Binding-site contacts:
Ligand atom N contacts residue HIS66 of chain 1.B at 3.8 Å.
Ligand atom OXT contacts residue VAL35 of chain 1.B at 4.4 Å.
Ligand atom OXT contacts residue GLU179 of chain 1.B at 3.3 Å.
Ligand atom CG2 contacts residue HIS66 of chain 1.B at 3.9 Å.
Ligand atom OXT contacts residue ARG194 of chain 1.B at 4.2 Å.
Ligand atom CG2 contacts residue PRO141 of chain 1.B at 4.2 Å (hydrophobic).
Ligand atom C contacts residue ARG194 of chain 1.B at 3.7 Å.
Ligand atom O contacts residue SER180 of chain 1.B at 2.2 Å (h-bond).
Ligand atom CA contacts residue THR34 of chain 1.B at 4.1 Å.
Ligand atom CB contacts residue THR32 of chain 1.B at 4.1 Å.
Ligand atom C contacts residue SER180 of chain 1.B at 3.2 Å.
Ligand atom N contacts residue ILE64 of chain 1.B at 3.9 Å.
Ligand atom C contacts residue ARG120 of chain 1.B at 4.0 Å.
Ligand atom OG1 contacts residue HIS66 of chain 1.B at 2.9 Å (h-bond).
Ligand atom CG2 contacts residue TYR36 of chain 1.B at 4.1 Å (hydrophobic).
Ligand atom OG1 contacts residue THR32 of chain 1.B at 3.6 Å.
Ligand atom CB contacts residue VAL35 of chain 1.B at 3.7 Å (hydrophobic).
Ligand atom OXT contacts residue ARG120 of chain 1.B at 4.0 Å.
Ligand atom OG1 contacts residue ARG120 of chain 1.B at 2.7 Å (salt-bridge).
Ligand atom CB contacts residue ARG120 of chain 1.B at 4.0 Å.
Ligand atom CA contacts residue GLU179 of chain 1.B at 4.4 Å.
Ligand atom O contacts residue GLU179 of chain 1.B at 4.3 Å.
Ligand atom C contacts residue GLU179 of chain 1.B at 4.0 Å.
Ligand atom O contacts residue ILE64 of chain 1.B at 3.8 Å.
Ligand atom CG2 contacts residue ALA140 of chain 1.B at 4.0 Å (hydrophobic).
Ligand atom CB contacts residue HIS66 of chain 1.B at 3.9 Å.
Ligand atom C contacts residue THR34 of chain 1.B at 3.6 Å.
Ligand atom OXT contacts residue SER180 of chain 1.B at 2.8 Å (h-bond).
Ligand atom CA contacts residue HIS66 of chain 1.B at 4.5 Å.
Ligand atom CB contacts residue THR34 of chain 1.B at 3.5 Å.
Ligand atom N contacts residue ALA140 of chain 1.B at 3.5 Å (h-bond).
Ligand atom O contacts residue ARG194 of chain 1.B at 2.9 Å (salt-bridge).
Ligand atom OXT contacts residue THR34 of chain 1.B at 2.6 Å (h-bond).
Ligand atom CA contacts residue VAL35 of chain 1.B at 4.0 Å (hydrophobic).
Ligand atom OG1 contacts residue THR34 of chain 1.B at 3.6 Å (h-bond).
Ligand atom O contacts residue THR97 of chain 1.B at 4.0 Å.
Ligand atom CG2 contacts residue VAL35 of chain 1.B at 3.7 Å (hydrophobic).
Ligand atom O contacts residue ARG120 of chain 1.B at 3.6 Å.
Ligand atom CG2 contacts residue GLY37 of chain 1.B at 3.7 Å.

Sequence of chain 1.B:
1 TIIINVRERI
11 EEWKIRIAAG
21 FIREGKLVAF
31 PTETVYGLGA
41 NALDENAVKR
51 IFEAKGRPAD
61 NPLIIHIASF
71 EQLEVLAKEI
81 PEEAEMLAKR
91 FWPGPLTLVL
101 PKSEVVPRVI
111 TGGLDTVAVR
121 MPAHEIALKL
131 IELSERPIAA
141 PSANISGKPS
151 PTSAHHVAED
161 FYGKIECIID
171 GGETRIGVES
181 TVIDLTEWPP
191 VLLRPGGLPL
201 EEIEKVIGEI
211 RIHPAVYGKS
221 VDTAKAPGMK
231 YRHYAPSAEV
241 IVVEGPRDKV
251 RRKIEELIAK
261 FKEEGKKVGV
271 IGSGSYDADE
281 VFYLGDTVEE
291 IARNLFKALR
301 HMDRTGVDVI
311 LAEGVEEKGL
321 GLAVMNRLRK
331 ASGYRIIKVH

The protein below binds the small molecule below.
Small molecule (SMILES): C[C@@H](O)[C@H](N)C(=O)O